This small molecule binds to this protein.
Small molecule (SMILES): Nc1nc2c(ncn2[C@@H]2O[C@H](CO[P](=O)(O)O[P](=O)(O)NP(=O)(O)O)[C@@H](O)[C@H]2O)c(=O)[nH]1

Sequence of chain 1.C:
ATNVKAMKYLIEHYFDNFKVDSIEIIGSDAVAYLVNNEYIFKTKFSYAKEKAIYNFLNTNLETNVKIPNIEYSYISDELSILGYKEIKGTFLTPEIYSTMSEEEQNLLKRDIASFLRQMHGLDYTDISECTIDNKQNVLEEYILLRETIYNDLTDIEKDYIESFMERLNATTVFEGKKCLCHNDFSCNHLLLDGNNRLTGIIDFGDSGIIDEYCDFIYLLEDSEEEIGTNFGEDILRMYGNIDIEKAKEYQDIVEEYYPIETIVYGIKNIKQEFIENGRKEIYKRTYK

Binding-site contacts:
Ligand atom O2B contacts residue LYS52 of chain 1.C at 3.4 Å (salt-bridge).
Ligand atom C6 contacts residue ILE103 of chain 1.C at 3.7 Å (hydrophobic).
Ligand atom O4' contacts residue ILE34 of chain 1.C at 3.7 Å.
Ligand atom O6 contacts residue ILE103 of chain 1.C at 3.0 Å (h-bond).
Ligand atom O1A contacts residue LYS52 of chain 1.C at 2.8 Å (salt-bridge).
Ligand atom O2A contacts residue HIS205 of chain 1.C at 3.5 Å (h-bond).
Ligand atom N7 contacts residue ILE50 of chain 1.C at 3.6 Å.
Ligand atom O2G contacts residue MG1 of chain 1.P at 1.8 Å.
Ligand atom O6 contacts residue TYR100 of chain 1.C at 3.6 Å.
Ligand atom O3A contacts residue LYS52 of chain 1.C at 3.5 Å.
Ligand atom PG contacts residue ASP219 of chain 1.C at 3.3 Å.
Ligand atom PB contacts residue MG1 of chain 1.Q at 3.6 Å.
Ligand atom O2B contacts residue MG1 of chain 1.P at 3.6 Å.
Ligand atom O2A contacts residue ASP219 of chain 1.C at 3.0 Å (salt-bridge).
Ligand atom N1 contacts residue GLU102 of chain 1.C at 3.5 Å.
Ligand atom PG contacts residue MG1 of chain 1.P at 3.0 Å.
Ligand atom O2B contacts residue ASP219 of chain 1.C at 2.7 Å (salt-bridge).
Ligand atom N3B contacts residue MG1 of chain 1.P at 3.1 Å.
Ligand atom N3B contacts residue SER36 of chain 1.C at 3.6 Å (h-bond).
Ligand atom O1A contacts residue ASP219 of chain 1.C at 3.2 Å.
Ligand atom PA contacts residue ASP219 of chain 1.C at 3.5 Å.
Ligand atom C8 contacts residue TYR100 of chain 1.C at 3.3 Å (hydrophobic).
Ligand atom O3G contacts residue MG1 of chain 1.Q at 1.7 Å.
Ligand atom O2G contacts residue HIS205 of chain 1.C at 3.1 Å (h-bond).
Ligand atom O1B contacts residue SER36 of chain 1.C at 3.4 Å (h-bond).
Ligand atom N3 contacts residue PHE107 of chain 1.C at 3.5 Å.
Ligand atom PG contacts residue MG1 of chain 1.Q at 3.0 Å.
Ligand atom O2G contacts residue MG1 of chain 1.Q at 3.4 Å.
Ligand atom N2 contacts residue ILE103 of chain 1.C at 3.2 Å (h-bond).
Ligand atom O2A contacts residue MG1 of chain 1.P at 1.9 Å.
Ligand atom C5 contacts residue ILE50 of chain 1.C at 3.6 Å (hydrophobic).
Ligand atom N7 contacts residue TYR100 of chain 1.C at 2.6 Å (h-bond).
Ligand atom O3G contacts residue ASP219 of chain 1.C at 3.0 Å (salt-bridge).
Ligand atom C2 contacts residue ILE103 of chain 1.C at 3.5 Å (hydrophobic).
Ligand atom PA contacts residue MG1 of chain 1.P at 3.2 Å.
Ligand atom O2B contacts residue MG1 of chain 1.Q at 2.2 Å.
Ligand atom C3' contacts residue ILE218 of chain 1.C at 3.7 Å (hydrophobic).
Ligand atom N1 contacts residue ILE103 of chain 1.C at 2.9 Å (h-bond).
Ligand atom N2 contacts residue GLU102 of chain 1.C at 3.5 Å (salt-bridge).
Ligand atom O2G contacts residue ASP219 of chain 1.C at 2.7 Å (salt-bridge).